A small-molecule ligand and the protein it binds are described below.
Small molecule (SMILES): CSCC[C@H](NC(=O)[C@@H]1CCCN1C(=O)[C@H](CC(C)C)NC(=O)[C@H](CC(C)C)NC(=O)[C@H](CCCCN)NC(=O)[C@H](C)NC(=O)[C@H](CCCCN)NC(=O)[C@@H](N)CCCN=C(N)N)C(=O)N[C@@H](CCC(=O)O)C(=O)N[C@@H](CCC(=O)O)C(=O)N[C@@H](C)C(=O)N[C@@H](CC(C)C)C(=O)N[C@@H](CC(C)C)C(=O)N1CCC[C@H]1C=O

Sequence of chain 4.A:
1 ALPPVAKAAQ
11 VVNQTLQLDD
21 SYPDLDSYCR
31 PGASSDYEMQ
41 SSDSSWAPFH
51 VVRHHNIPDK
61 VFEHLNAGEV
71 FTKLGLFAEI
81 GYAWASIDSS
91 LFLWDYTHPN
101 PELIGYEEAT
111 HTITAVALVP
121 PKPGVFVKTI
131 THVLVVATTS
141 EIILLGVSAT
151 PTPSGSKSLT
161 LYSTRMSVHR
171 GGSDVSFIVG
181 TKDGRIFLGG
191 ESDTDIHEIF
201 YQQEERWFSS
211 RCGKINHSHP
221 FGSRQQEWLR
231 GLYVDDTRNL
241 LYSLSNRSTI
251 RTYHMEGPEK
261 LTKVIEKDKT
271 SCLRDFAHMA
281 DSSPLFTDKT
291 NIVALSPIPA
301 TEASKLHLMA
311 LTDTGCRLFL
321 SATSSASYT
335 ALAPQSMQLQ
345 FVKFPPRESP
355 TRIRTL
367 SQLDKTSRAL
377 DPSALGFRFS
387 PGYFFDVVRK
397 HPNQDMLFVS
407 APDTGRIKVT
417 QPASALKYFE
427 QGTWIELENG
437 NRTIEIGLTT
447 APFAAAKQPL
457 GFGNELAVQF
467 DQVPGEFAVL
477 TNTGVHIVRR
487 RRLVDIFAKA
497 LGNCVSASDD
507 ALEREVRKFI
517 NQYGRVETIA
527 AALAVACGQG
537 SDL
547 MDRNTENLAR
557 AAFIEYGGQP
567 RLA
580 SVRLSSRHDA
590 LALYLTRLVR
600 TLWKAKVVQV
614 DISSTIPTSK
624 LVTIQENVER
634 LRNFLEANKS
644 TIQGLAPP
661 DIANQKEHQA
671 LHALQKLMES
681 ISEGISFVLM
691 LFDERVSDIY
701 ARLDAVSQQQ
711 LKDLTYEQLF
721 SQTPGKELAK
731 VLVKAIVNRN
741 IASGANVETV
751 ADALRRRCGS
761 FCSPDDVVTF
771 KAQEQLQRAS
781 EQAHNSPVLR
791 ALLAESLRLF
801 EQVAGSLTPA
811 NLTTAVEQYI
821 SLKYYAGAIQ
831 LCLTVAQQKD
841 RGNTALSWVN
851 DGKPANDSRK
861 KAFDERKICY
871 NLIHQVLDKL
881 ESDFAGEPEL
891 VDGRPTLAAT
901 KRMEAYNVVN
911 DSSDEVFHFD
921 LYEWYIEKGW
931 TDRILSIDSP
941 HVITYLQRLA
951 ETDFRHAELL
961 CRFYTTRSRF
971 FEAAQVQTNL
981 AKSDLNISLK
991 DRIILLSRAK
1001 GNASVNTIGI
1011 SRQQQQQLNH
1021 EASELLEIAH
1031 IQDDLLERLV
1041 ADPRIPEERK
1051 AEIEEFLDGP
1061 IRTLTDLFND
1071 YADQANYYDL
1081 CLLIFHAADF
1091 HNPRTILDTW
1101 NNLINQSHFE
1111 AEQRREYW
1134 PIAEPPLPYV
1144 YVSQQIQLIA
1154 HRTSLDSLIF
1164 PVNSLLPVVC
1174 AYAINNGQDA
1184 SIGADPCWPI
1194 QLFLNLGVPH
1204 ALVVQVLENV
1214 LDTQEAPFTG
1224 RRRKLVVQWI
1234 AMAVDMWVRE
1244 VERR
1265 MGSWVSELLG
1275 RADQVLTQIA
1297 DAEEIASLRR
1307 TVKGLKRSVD

Binding-site contacts:
Ligand atom CD contacts residue ARG165 of chain 4.A at 3.8 Å.
Ligand atom O contacts residue VAL127 of chain 4.A at 3.5 Å.
Ligand atom CE contacts residue ARG165 of chain 4.A at 3.8 Å.
Ligand atom O contacts residue PHE126 of chain 4.A at 3.4 Å.
Ligand atom CG contacts residue TYR162 of chain 4.A at 3.9 Å (hydrophobic).
Ligand atom CD contacts residue GLN203 of chain 4.A at 3.5 Å.
Ligand atom CA contacts residue ILE130 of chain 4.A at 3.5 Å (hydrophobic).
Ligand atom O contacts residue ILE130 of chain 4.A at 3.7 Å.
Ligand atom CB contacts residue VAL125 of chain 4.A at 3.3 Å (hydrophobic).
Ligand atom CA contacts residue GLY105 of chain 4.A at 3.9 Å.
Ligand atom SD contacts residue ARG165 of chain 4.A at 3.5 Å.
Ligand atom N contacts residue GLY105 of chain 4.A at 2.8 Å (h-bond).
Ligand atom C contacts residue VAL127 of chain 4.A at 3.7 Å (hydrophobic).
Ligand atom O contacts residue TYR162 of chain 4.A at 3.6 Å.
Ligand atom CB contacts residue ILE104 of chain 4.A at 3.6 Å (hydrophobic).
Ligand atom CD1 contacts residue GLY124 of chain 4.A at 3.9 Å.
Ligand atom O contacts residue LEU161 of chain 4.A at 3.4 Å (h-bond).
Ligand atom CD1 contacts residue GLN203 of chain 4.A at 3.5 Å.
Ligand atom C contacts residue GLY105 of chain 4.A at 3.8 Å.
Ligand atom N contacts residue SER163 of chain 4.A at 3.9 Å.
Ligand atom CA contacts residue LEU161 of chain 4.A at 3.5 Å (hydrophobic).
Ligand atom OE1 contacts residue ARG165 of chain 4.A at 2.9 Å (salt-bridge).
Ligand atom O contacts residue GLY105 of chain 4.A at 3.7 Å.
Ligand atom CA contacts residue GLY105 of chain 4.A at 3.6 Å.
Ligand atom O contacts residue VAL127 of chain 4.A at 2.5 Å (h-bond).
Ligand atom CB contacts residue TYR162 of chain 4.A at 3.5 Å (hydrophobic).
Ligand atom N contacts residue LEU161 of chain 4.A at 3.2 Å (h-bond).
Ligand atom C contacts residue ILE130 of chain 4.A at 3.9 Å (hydrophobic).
Ligand atom CD2 contacts residue LEU161 of chain 4.A at 3.6 Å (hydrophobic).
Ligand atom C contacts residue LEU161 of chain 4.A at 3.8 Å (hydrophobic).
Ligand atom O contacts residue SER163 of chain 4.A at 3.1 Å (h-bond).
Ligand atom CD2 contacts residue PHE126 of chain 4.A at 3.4 Å (hydrophobic).
Ligand atom CA contacts residue VAL125 of chain 4.A at 3.4 Å (hydrophobic).
Ligand atom CD1 contacts residue TYR162 of chain 4.A at 3.5 Å (hydrophobic).
Ligand atom CB contacts residue GLY105 of chain 4.A at 3.1 Å.
Ligand atom CA contacts residue SER163 of chain 4.A at 3.7 Å.
Ligand atom N contacts residue VAL125 of chain 4.A at 3.5 Å (h-bond).
Ligand atom CB contacts residue ILE130 of chain 4.A at 3.6 Å (hydrophobic).
Ligand atom O contacts residue GLN203 of chain 4.A at 3.5 Å (h-bond).
Ligand atom CA contacts residue PHE126 of chain 4.A at 3.9 Å (hydrophobic).